Sequence of chain 1.A:
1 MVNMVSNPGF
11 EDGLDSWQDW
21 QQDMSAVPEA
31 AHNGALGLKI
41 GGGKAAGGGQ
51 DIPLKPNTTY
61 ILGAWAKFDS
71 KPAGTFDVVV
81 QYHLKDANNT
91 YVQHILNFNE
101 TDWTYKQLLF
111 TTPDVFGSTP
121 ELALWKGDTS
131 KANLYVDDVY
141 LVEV

Binding-site contacts:
Ligand atom O5 contacts residue ASP77 of chain 1.A at 3.6 Å.
Ligand atom O3 contacts residue ILE95 of chain 1.A at 3.6 Å.
Ligand atom O4 contacts residue TRP125 of chain 1.A at 3.7 Å.
Ligand atom O3 contacts residue ALA123 of chain 1.A at 3.7 Å.
Ligand atom C6 contacts residue GLU121 of chain 1.A at 3.5 Å.
Ligand atom C1 contacts residue TRP20 of chain 1.A at 3.8 Å (hydrophobic).
Ligand atom O6 contacts residue VAL79 of chain 1.A at 3.7 Å.
Ligand atom O2 contacts residue GLN93 of chain 1.A at 3.1 Å (h-bond).
Ligand atom O3 contacts residue ASN97 of chain 1.A at 3.0 Å (h-bond).
Ligand atom O4 contacts residue GLN93 of chain 1.A at 3.0 Å (h-bond).
Ligand atom O6 contacts residue GLU121 of chain 1.A at 2.6 Å (salt-bridge).
Ligand atom O2 contacts residue TRP20 of chain 1.A at 3.5 Å.
Ligand atom C4 contacts residue GLN93 of chain 1.A at 3.9 Å.
Ligand atom C6 contacts residue TRP20 of chain 1.A at 3.4 Å (hydrophobic).
Ligand atom O3 contacts residue GLN21 of chain 1.A at 3.2 Å (h-bond).
Ligand atom C3 contacts residue ASN97 of chain 1.A at 3.8 Å.
Ligand atom O2 contacts residue GLN21 of chain 1.A at 3.1 Å (h-bond).
Ligand atom O6 contacts residue TRP20 of chain 1.A at 2.8 Å (h-bond).
Ligand atom O6 contacts residue ASP77 of chain 1.A at 2.7 Å (salt-bridge).
Ligand atom C6 contacts residue ILE95 of chain 1.A at 3.9 Å (hydrophobic).
Ligand atom C6 contacts residue VAL79 of chain 1.A at 3.5 Å (hydrophobic).
Ligand atom C5 contacts residue TRP125 of chain 1.A at 3.7 Å (hydrophobic).
Ligand atom O6 contacts residue GLN21 of chain 1.A at 3.8 Å.
Ligand atom C5 contacts residue TRP20 of chain 1.A at 3.9 Å (hydrophobic).
Ligand atom O6 contacts residue GLN81 of chain 1.A at 3.4 Å (h-bond).
Ligand atom O3 contacts residue TRP20 of chain 1.A at 3.8 Å.
Ligand atom C2 contacts residue GLN93 of chain 1.A at 3.8 Å.
Ligand atom O5 contacts residue TRP20 of chain 1.A at 3.7 Å.
Ligand atom C5 contacts residue GLN93 of chain 1.A at 3.8 Å.
Ligand atom O3 contacts residue GLN81 of chain 1.A at 3.2 Å (h-bond).
Ligand atom O2 contacts residue GLN81 of chain 1.A at 2.7 Å (h-bond).
Ligand atom C2 contacts residue GLN21 of chain 1.A at 3.9 Å.
Ligand atom C5 contacts residue ILE95 of chain 1.A at 3.9 Å (hydrophobic).
Ligand atom O3 contacts residue ASP77 of chain 1.A at 3.5 Å (salt-bridge).
Ligand atom O2 contacts residue ASN97 of chain 1.A at 3.6 Å.
Ligand atom C2 contacts residue ASN97 of chain 1.A at 3.7 Å.
Ligand atom C2 contacts residue GLN81 of chain 1.A at 3.5 Å.
Ligand atom C6 contacts residue ASP77 of chain 1.A at 3.4 Å.
Ligand atom O2 contacts residue TRP125 of chain 1.A at 3.1 Å.
Ligand atom O6 contacts residue TRP125 of chain 1.A at 3.5 Å.

A protein and the small-molecule ligand that binds it are described below.
Small molecule (SMILES): OC[C@H]1O[C@@H](O[C@H]2[C@H](O)[C@H](O)[C@H](O[C@H]3[C@H](O)[C@H](O)[C@H](O[C@H]4[C@H](O)[C@H](O)[C@H](O[C@H]5[C@H](O)[C@H](O)[C@@H](O)O[C@@H]5CO)O[C@@H]4CO)O[C@@H]3CO)O[C@@H]2CO)[C@@H](O)[C@@H](O)[C@@H]1O